A small-molecule ligand and the protein it binds are described below.
Small molecule (SMILES): OC[C@H]1O[C@@H](O)[C@@H](O)[C@@H](O)[C@@H]1O

Sequence of chain 6.D:
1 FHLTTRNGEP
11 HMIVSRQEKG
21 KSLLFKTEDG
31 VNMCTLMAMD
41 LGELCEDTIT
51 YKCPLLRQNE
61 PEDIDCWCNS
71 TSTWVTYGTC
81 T

Binding-site contacts:
Ligand atom C2 contacts residue NAG1 of chain 6.T at 2.9 Å.
Ligand atom O3 contacts residue BMA1 of chain 6.V at 1.1 Å.
Ligand atom C3 contacts residue BMA1 of chain 6.V at 2.5 Å.
Ligand atom C3 contacts residue NAG1 of chain 6.T at 4.1 Å.
Ligand atom O2 contacts residue HIS2 of chain 6.D at 3.4 Å (h-bond).
Ligand atom O6 contacts residue NAG1 of chain 6.T at 4.5 Å.
Ligand atom O4 contacts residue BMA1 of chain 6.V at 4.0 Å.
Ligand atom O5 contacts residue NAG1 of chain 6.T at 2.5 Å (h-bond).
Ligand atom C2 contacts residue BMA1 of chain 6.V at 3.2 Å.
Ligand atom C2 contacts residue HIS2 of chain 6.D at 4.5 Å.
Ligand atom C1 contacts residue NAG1 of chain 6.T at 1.7 Å.
Ligand atom O2 contacts residue BMA1 of chain 6.V at 3.0 Å (h-bond).
Ligand atom C5 contacts residue NAG1 of chain 6.T at 3.8 Å.
Ligand atom C4 contacts residue BMA1 of chain 6.V at 3.6 Å.
Ligand atom O2 contacts residue NAG1 of chain 6.T at 3.4 Å (h-bond).